The protein below binds the small molecule below.
Small molecule (SMILES): Cc1ccccc1NC(=S)NCc1ccco1

Binding-site contacts:
Ligand atom C2 contacts residue PRO253 of chain 1.A at 4.2 Å (hydrophobic).
Ligand atom C10 contacts residue VAL255 of chain 1.A at 4.1 Å (hydrophobic).
Ligand atom C8 contacts residue PHE227 of chain 1.A at 3.3 Å (hydrophobic).
Ligand atom C10 contacts residue HIS229 of chain 1.A at 3.8 Å.
Ligand atom C4 contacts residue GLY183 of chain 1.A at 4.2 Å.
Ligand atom C9 contacts residue VAL255 of chain 1.A at 3.5 Å (hydrophobic).
Ligand atom C12 contacts residue PHE227 of chain 1.A at 4.1 Å (hydrophobic).
Ligand atom C8 contacts residue VAL255 of chain 1.A at 4.3 Å (hydrophobic).
Ligand atom C3 contacts residue ARG185 of chain 1.A at 3.8 Å.
Ligand atom N1 contacts residue ARG185 of chain 1.A at 3.7 Å.
Ligand atom C3 contacts residue PRO253 of chain 1.A at 4.0 Å (hydrophobic).
Ligand atom C5 contacts residue GLY183 of chain 1.A at 4.3 Å.
Ligand atom C4 contacts residue ARG185 of chain 1.A at 3.7 Å.
Ligand atom N2 contacts residue VAL255 of chain 1.A at 3.7 Å.
Ligand atom O1 contacts residue ALA259 of chain 1.A at 3.8 Å.
Ligand atom C1 contacts residue PRO253 of chain 1.A at 3.7 Å (hydrophobic).
Ligand atom S1 contacts residue MET256 of chain 1.A at 3.4 Å.
Ligand atom C11 contacts residue HIS229 of chain 1.A at 3.7 Å.
Ligand atom C7 contacts residue ARG185 of chain 1.A at 3.5 Å.
Ligand atom C5 contacts residue ARG185 of chain 1.A at 3.5 Å.
Ligand atom C9 contacts residue ALA259 of chain 1.A at 4.0 Å (hydrophobic).
Ligand atom C6 contacts residue ARG185 of chain 1.A at 3.6 Å.
Ligand atom C1 contacts residue ARG185 of chain 1.A at 4.0 Å.
Ligand atom N2 contacts residue PHE227 of chain 1.A at 3.3 Å.
Ligand atom C6 contacts residue PHE227 of chain 1.A at 4.0 Å (hydrophobic).
Ligand atom C9 contacts residue HIS229 of chain 1.A at 4.2 Å.
Ligand atom C10 contacts residue PHE227 of chain 1.A at 4.2 Å (hydrophobic).
Ligand atom S1 contacts residue PHE227 of chain 1.A at 4.1 Å.
Ligand atom C7 contacts residue PHE227 of chain 1.A at 4.2 Å (hydrophobic).
Ligand atom N1 contacts residue PHE227 of chain 1.A at 3.4 Å.
Ligand atom C12 contacts residue HIS229 of chain 1.A at 4.2 Å.
Ligand atom C11 contacts residue PHE227 of chain 1.A at 3.2 Å (hydrophobic).
Ligand atom C2 contacts residue ARG185 of chain 1.A at 3.7 Å.
Ligand atom O1 contacts residue VAL255 of chain 1.A at 3.8 Å.
Ligand atom C10 contacts residue ALA259 of chain 1.A at 4.1 Å (hydrophobic).
Ligand atom C5 contacts residue SER213 of chain 1.A at 3.8 Å.
Ligand atom C4 contacts residue ALA184 of chain 1.A at 4.0 Å (hydrophobic).
Ligand atom C6 contacts residue SER213 of chain 1.A at 3.7 Å.
Ligand atom C5 contacts residue ALA184 of chain 1.A at 3.6 Å (hydrophobic).
Ligand atom C9 contacts residue PHE227 of chain 1.A at 4.1 Å (hydrophobic).

Sequence of chain 1.A:
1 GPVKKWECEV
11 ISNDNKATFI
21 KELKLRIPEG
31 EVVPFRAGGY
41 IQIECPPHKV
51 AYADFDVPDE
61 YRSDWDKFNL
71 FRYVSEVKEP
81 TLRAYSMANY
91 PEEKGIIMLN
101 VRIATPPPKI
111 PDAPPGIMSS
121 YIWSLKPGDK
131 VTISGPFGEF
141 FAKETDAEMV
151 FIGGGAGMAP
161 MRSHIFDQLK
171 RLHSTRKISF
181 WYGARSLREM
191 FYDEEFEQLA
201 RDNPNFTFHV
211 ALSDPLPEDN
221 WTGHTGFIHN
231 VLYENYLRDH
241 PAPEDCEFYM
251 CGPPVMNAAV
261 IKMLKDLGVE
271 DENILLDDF